Binding-site contacts:
Ligand atom C contacts residue ASN125 of chain 1.A at 4.1 Å.
Ligand atom CA contacts residue PHE127 of chain 1.A at 3.2 Å (hydrophobic).
Ligand atom O contacts residue PHE127 of chain 1.A at 2.9 Å (h-bond).
Ligand atom CZ contacts residue ARG35 of chain 1.A at 3.5 Å.
Ligand atom O contacts residue LYS126 of chain 1.A at 3.3 Å.
Ligand atom O contacts residue LYS126 of chain 1.A at 3.4 Å.
Ligand atom CD2 contacts residue GLU17 of chain 1.A at 3.9 Å.
Ligand atom CZ contacts residue TYR32 of chain 1.A at 3.6 Å (hydrophobic).
Ligand atom CE2 contacts residue PHE36 of chain 1.A at 3.5 Å (hydrophobic).
Ligand atom CD2 contacts residue GLN21 of chain 1.A at 3.5 Å.
Ligand atom CD2 contacts residue LEU13 of chain 1.A at 3.9 Å (hydrophobic).
Ligand atom CA contacts residue ARG35 of chain 1.A at 3.3 Å.
Ligand atom CD1 contacts residue PHE127 of chain 1.A at 3.8 Å (hydrophobic).
Ligand atom CZ contacts residue PHE18 of chain 1.A at 3.6 Å (hydrophobic).
Ligand atom CD1 contacts residue PHE127 of chain 1.A at 3.9 Å (hydrophobic).
Ligand atom CZ contacts residue LEU25 of chain 1.A at 3.9 Å (hydrophobic).
Ligand atom OG1 contacts residue LYS126 of chain 1.A at 3.3 Å.
Ligand atom CB contacts residue PHE36 of chain 1.A at 3.9 Å (hydrophobic).
Ligand atom N contacts residue PHE127 of chain 1.A at 2.9 Å (h-bond).
Ligand atom CE1 contacts residue PHE127 of chain 1.A at 4.0 Å (hydrophobic).
Ligand atom N contacts residue ARG35 of chain 1.A at 3.3 Å (salt-bridge).
Ligand atom CD1 contacts residue PHE18 of chain 1.A at 3.8 Å (hydrophobic).
Ligand atom CE2 contacts residue GLU17 of chain 1.A at 4.0 Å.
Ligand atom CA contacts residue PHE127 of chain 1.A at 4.0 Å (hydrophobic).
Ligand atom CD2 contacts residue PHE36 of chain 1.A at 3.5 Å (hydrophobic).
Ligand atom CE1 contacts residue PHE18 of chain 1.A at 3.6 Å (hydrophobic).
Ligand atom CB contacts residue PHE127 of chain 1.A at 4.0 Å (hydrophobic).
Ligand atom O contacts residue PHE36 of chain 1.A at 3.4 Å.
Ligand atom C contacts residue ARG35 of chain 1.A at 3.8 Å.
Ligand atom CZ contacts residue VAL14 of chain 1.A at 3.5 Å (hydrophobic).
Ligand atom CE1 contacts residue ARG35 of chain 1.A at 3.9 Å.
Ligand atom CE2 contacts residue ARG35 of chain 1.A at 3.6 Å.
Ligand atom C contacts residue PHE127 of chain 1.A at 3.5 Å (hydrophobic).
Ligand atom CE2 contacts residue PHE18 of chain 1.A at 3.9 Å (hydrophobic).
Ligand atom C contacts residue PHE36 of chain 1.A at 4.0 Å (hydrophobic).
Ligand atom O contacts residue ASN125 of chain 1.A at 4.1 Å.
Ligand atom CA contacts residue ASN125 of chain 1.A at 3.7 Å.
Ligand atom OG1 contacts residue ASN125 of chain 1.A at 3.9 Å.
Ligand atom N contacts residue ASN125 of chain 1.A at 3.4 Å (h-bond).
Ligand atom CE1 contacts residue VAL14 of chain 1.A at 3.9 Å (hydrophobic).

This small molecule binds to this protein.
Small molecule (SMILES): CC(C)C[C@H](N)C(=O)N[C@H](C(=O)N[C@@H](Cc1ccccc1)C(=O)NCC(=O)N[C@@H](CC(=O)O)C(=O)N[C@@H](Cc1ccccc1)C(=O)N[C@@H](CC(=O)O)C(=O)N[C@@H](CCC(=O)O)C(=O)O)[C@@H](C)O

Sequence of chain 1.A:
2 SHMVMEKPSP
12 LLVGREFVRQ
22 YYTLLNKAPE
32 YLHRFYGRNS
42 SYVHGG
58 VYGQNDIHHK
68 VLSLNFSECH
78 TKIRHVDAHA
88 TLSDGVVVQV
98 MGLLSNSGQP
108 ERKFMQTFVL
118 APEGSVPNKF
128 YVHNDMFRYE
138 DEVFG